Sequence of chain 1.E:
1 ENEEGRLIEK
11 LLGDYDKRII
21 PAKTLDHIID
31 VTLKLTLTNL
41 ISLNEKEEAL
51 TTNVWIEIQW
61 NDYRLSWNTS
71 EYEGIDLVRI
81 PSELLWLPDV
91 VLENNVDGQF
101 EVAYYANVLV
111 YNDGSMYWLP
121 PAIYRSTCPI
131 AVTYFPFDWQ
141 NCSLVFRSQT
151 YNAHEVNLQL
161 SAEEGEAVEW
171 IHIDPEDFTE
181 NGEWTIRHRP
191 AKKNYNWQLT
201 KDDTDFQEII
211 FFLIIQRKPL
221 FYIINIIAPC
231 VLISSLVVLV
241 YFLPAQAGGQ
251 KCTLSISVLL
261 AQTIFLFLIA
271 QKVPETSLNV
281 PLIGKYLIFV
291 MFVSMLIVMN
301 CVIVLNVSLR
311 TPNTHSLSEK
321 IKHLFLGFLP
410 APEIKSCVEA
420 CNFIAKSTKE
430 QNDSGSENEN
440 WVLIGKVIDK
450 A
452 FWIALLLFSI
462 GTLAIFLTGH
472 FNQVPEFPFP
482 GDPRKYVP

Binding-site contacts:
Ligand atom O5 contacts residue ASN141 of chain 1.E at 2.3 Å (h-bond).
Ligand atom N2 contacts residue PRO479 of chain 1.E at 2.8 Å (h-bond).
Ligand atom C5 contacts residue PHE212 of chain 1.E at 3.4 Å (hydrophobic).
Ligand atom O6 contacts residue PHE212 of chain 1.E at 3.2 Å.
Ligand atom O4 contacts residue PHE480 of chain 1.E at 3.4 Å.
Ligand atom O2 contacts residue TRP197 of chain 1.E at 3.1 Å.
Ligand atom O3 contacts residue PHE480 of chain 1.E at 3.1 Å.
Ligand atom C5 contacts residue ASN141 of chain 1.E at 3.6 Å.
Ligand atom C3 contacts residue PRO479 of chain 1.E at 3.9 Å (hydrophobic).
Ligand atom O6 contacts residue TRP197 of chain 1.E at 3.5 Å (h-bond).
Ligand atom O7 contacts residue TRP139 of chain 1.E at 3.9 Å.
Ligand atom O3 contacts residue TRP197 of chain 1.E at 3.1 Å.
Ligand atom O3 contacts residue PRO479 of chain 1.E at 3.4 Å (h-bond).
Ligand atom C7 contacts residue PRO479 of chain 1.E at 3.1 Å (hydrophobic).
Ligand atom C7 contacts residue ASN141 of chain 1.E at 3.2 Å.
Ligand atom C8 contacts residue ASN141 of chain 1.E at 3.2 Å.
Ligand atom C8 contacts residue TRP139 of chain 1.E at 3.6 Å (hydrophobic).
Ligand atom C6 contacts residue PRO481 of chain 1.E at 3.9 Å (hydrophobic).
Ligand atom C3 contacts residue TRP197 of chain 1.E at 3.4 Å (hydrophobic).
Ligand atom C2 contacts residue TRP197 of chain 1.E at 3.7 Å (hydrophobic).
Ligand atom C1 contacts residue ASN141 of chain 1.E at 1.4 Å.
Ligand atom O7 contacts residue LYS192 of chain 1.E at 2.5 Å (salt-bridge).
Ligand atom C2 contacts residue ASN141 of chain 1.E at 2.5 Å.
Ligand atom C2 contacts residue PRO479 of chain 1.E at 3.9 Å (hydrophobic).
Ligand atom O6 contacts residue PRO481 of chain 1.E at 3.8 Å.
Ligand atom C1 contacts residue PHE480 of chain 1.E at 4.0 Å (hydrophobic).
Ligand atom C3 contacts residue ASN141 of chain 1.E at 3.8 Å.
Ligand atom O5 contacts residue PHE480 of chain 1.E at 3.4 Å.
Ligand atom C7 contacts residue LYS192 of chain 1.E at 3.5 Å.
Ligand atom O7 contacts residue ILE214 of chain 1.E at 4.0 Å.
Ligand atom C8 contacts residue GLY482 of chain 1.E at 3.2 Å.
Ligand atom O3 contacts residue PRO481 of chain 1.E at 3.8 Å.
Ligand atom C6 contacts residue PHE212 of chain 1.E at 3.8 Å (hydrophobic).
Ligand atom N2 contacts residue ASN141 of chain 1.E at 2.9 Å (h-bond).
Ligand atom O7 contacts residue PRO479 of chain 1.E at 3.0 Å (h-bond).
Ligand atom O5 contacts residue TRP197 of chain 1.E at 3.6 Å.
Ligand atom C3 contacts residue PHE480 of chain 1.E at 3.4 Å (hydrophobic).
Ligand atom O6 contacts residue PHE480 of chain 1.E at 2.9 Å.
Ligand atom C8 contacts residue ASN194 of chain 1.E at 3.7 Å.
Ligand atom O7 contacts residue PHE212 of chain 1.E at 3.8 Å.

The small molecule below binds the protein below.
Small molecule (SMILES): CC(=O)N[C@H]1[C@H](O[C@H]2[C@H](O)[C@@H](NC(C)=O)CO[C@@H]2CO)O[C@H](CO)[C@@H](O[C@@H]2O[C@H](CO[C@H]3O[C@H](CO[C@H]4O[C@H](CO)[C@@H](O)[C@H](O)[C@@H]4O)[C@@H](O)[C@H](O)[C@@H]3O)[C@@H](O)[C@H](O)[C@H]2NC(C)=O)[C@@H]1O